Sequence of chain 1.A:
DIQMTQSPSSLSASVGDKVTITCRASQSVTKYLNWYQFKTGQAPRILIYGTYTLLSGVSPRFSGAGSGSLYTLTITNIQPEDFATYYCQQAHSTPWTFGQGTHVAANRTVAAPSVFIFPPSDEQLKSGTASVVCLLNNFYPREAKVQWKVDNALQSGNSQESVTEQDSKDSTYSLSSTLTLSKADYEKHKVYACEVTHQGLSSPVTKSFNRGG

Binding-site contacts:
Ligand atom O7 contacts residue SER12 of chain 1.A at 3.5 Å (h-bond).
Ligand atom O5 contacts residue ASN107 of chain 1.A at 2.4 Å (h-bond).
Ligand atom C2 contacts residue ASN107 of chain 1.A at 2.5 Å.
Ligand atom C3 contacts residue ASN107 of chain 1.A at 3.9 Å.
Ligand atom C1 contacts residue ASN107 of chain 1.A at 1.4 Å.
Ligand atom C7 contacts residue ASN107 of chain 1.A at 3.7 Å.
Ligand atom C4 contacts residue ASN107 of chain 1.A at 4.2 Å.
Ligand atom C8 contacts residue SER12 of chain 1.A at 3.5 Å.
Ligand atom O7 contacts residue ASN107 of chain 1.A at 3.9 Å.
Ligand atom N2 contacts residue ASN107 of chain 1.A at 3.0 Å (h-bond).
Ligand atom C8 contacts residue ASN107 of chain 1.A at 4.4 Å.
Ligand atom C7 contacts residue SER12 of chain 1.A at 3.7 Å.
Ligand atom C5 contacts residue ASN107 of chain 1.A at 3.7 Å.
Ligand atom O5 contacts residue SER14 of chain 1.A at 4.5 Å.
Ligand atom C8 contacts residue TYR140 of chain 1.A at 4.2 Å (hydrophobic).

A small-molecule ligand and the protein it binds are described below.
Small molecule (SMILES): CC(=O)N[C@@H]1[C@@H](O)[C@H](O)[C@@H](CO)O[C@H]1O